Binding-site contacts:
Ligand atom O3 contacts residue GLY104 of chain 1.A at 3.9 Å.
Ligand atom O6 contacts residue SER214 of chain 1.A at 2.7 Å (h-bond).
Ligand atom C2 contacts residue LEU213 of chain 1.A at 3.8 Å (hydrophobic).
Ligand atom C8 contacts residue ASN129 of chain 1.A at 4.2 Å.
Ligand atom O6 contacts residue HIS217 of chain 1.A at 3.4 Å (h-bond).
Ligand atom O3 contacts residue ASP87 of chain 1.A at 2.6 Å (salt-bridge).
Ligand atom C3 contacts residue PHE127 of chain 1.A at 3.6 Å (hydrophobic).
Ligand atom C6 contacts residue HIS217 of chain 1.A at 3.6 Å.
Ligand atom C2 contacts residue ASN129 of chain 1.A at 4.2 Å.
Ligand atom O3 contacts residue ASN129 of chain 1.A at 2.9 Å (h-bond).
Ligand atom C4 contacts residue PHE127 of chain 1.A at 3.8 Å (hydrophobic).
Ligand atom O7 contacts residue GLY104 of chain 1.A at 3.8 Å.
Ligand atom C8 contacts residue TRP131 of chain 1.A at 4.2 Å (hydrophobic).
Ligand atom C3 contacts residue ASP87 of chain 1.A at 3.5 Å.
Ligand atom O4 contacts residue ASP87 of chain 1.A at 2.7 Å (salt-bridge).
Ligand atom C7 contacts residue GLY105 of chain 1.A at 3.8 Å.
Ligand atom O7 contacts residue LEU213 of chain 1.A at 3.6 Å.
Ligand atom O5 contacts residue LEU213 of chain 1.A at 3.8 Å.
Ligand atom C5 contacts residue LEU213 of chain 1.A at 4.3 Å (hydrophobic).
Ligand atom O3 contacts residue PHE127 of chain 1.A at 3.9 Å.
Ligand atom C6 contacts residue PHE127 of chain 1.A at 4.1 Å (hydrophobic).
Ligand atom N2 contacts residue ASN129 of chain 1.A at 3.6 Å (h-bond).
Ligand atom O4 contacts residue GLY212 of chain 1.A at 3.3 Å.
Ligand atom C4 contacts residue ASP87 of chain 1.A at 3.5 Å.
Ligand atom O7 contacts residue ASP103 of chain 1.A at 4.0 Å.
Ligand atom O7 contacts residue GLY105 of chain 1.A at 2.9 Å (h-bond).
Ligand atom C3 contacts residue GLY105 of chain 1.A at 4.2 Å.
Ligand atom C1 contacts residue LEU213 of chain 1.A at 4.0 Å (hydrophobic).
Ligand atom C5 contacts residue PHE127 of chain 1.A at 3.8 Å (hydrophobic).
Ligand atom C3 contacts residue ASN129 of chain 1.A at 3.5 Å.
Ligand atom C4 contacts residue ALA86 of chain 1.A at 4.1 Å (hydrophobic).
Ligand atom C7 contacts residue ASN129 of chain 1.A at 3.8 Å.
Ligand atom C6 contacts residue SER214 of chain 1.A at 3.5 Å.
Ligand atom O4 contacts residue ALA86 of chain 1.A at 3.9 Å.
Ligand atom O4 contacts residue LEU213 of chain 1.A at 2.9 Å (h-bond).
Ligand atom C7 contacts residue LEU213 of chain 1.A at 4.2 Å (hydrophobic).
Ligand atom N2 contacts residue LEU213 of chain 1.A at 4.3 Å.
Ligand atom O3 contacts residue GLY105 of chain 1.A at 3.0 Å (h-bond).
Ligand atom C4 contacts residue LEU213 of chain 1.A at 4.2 Å (hydrophobic).
Ligand atom C6 contacts residue LEU213 of chain 1.A at 3.9 Å (hydrophobic).

Sequence of chain 1.A:
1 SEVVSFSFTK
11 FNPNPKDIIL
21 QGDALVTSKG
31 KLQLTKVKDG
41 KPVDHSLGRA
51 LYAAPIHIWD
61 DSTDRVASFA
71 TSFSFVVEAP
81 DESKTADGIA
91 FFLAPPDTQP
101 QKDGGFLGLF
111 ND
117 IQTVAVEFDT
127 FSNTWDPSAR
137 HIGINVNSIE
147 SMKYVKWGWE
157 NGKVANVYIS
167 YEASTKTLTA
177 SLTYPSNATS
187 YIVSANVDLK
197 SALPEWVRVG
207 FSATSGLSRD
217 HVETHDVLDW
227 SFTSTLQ

This protein binds this small molecule.
Small molecule (SMILES): CC(=O)N[C@@H]1[C@@H](O)[C@@H](O)[C@@H](CO)O[C@@H]1O